Sequence of chain 1.B:
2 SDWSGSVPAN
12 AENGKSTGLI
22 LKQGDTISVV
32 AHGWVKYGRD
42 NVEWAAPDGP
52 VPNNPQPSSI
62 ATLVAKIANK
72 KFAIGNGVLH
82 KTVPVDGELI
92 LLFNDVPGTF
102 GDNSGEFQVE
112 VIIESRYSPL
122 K

Binding-site contacts:
Ligand atom O16 contacts residue GLN57 of chain 1.B at 2.6 Å (h-bond).
Ligand atom O09 contacts residue GLY39 of chain 1.B at 3.9 Å.
Ligand atom C41 contacts residue PRO98 of chain 1.B at 3.9 Å (hydrophobic).
Ligand atom O13 contacts residue CA1 of chain 1.K at 2.6 Å.
Ligand atom C08 contacts residue GLU44 of chain 1.B at 3.2 Å.
Ligand atom C10 contacts residue ASP103 of chain 1.B at 3.7 Å.
Ligand atom C22 contacts residue VAL97 of chain 1.B at 3.8 Å (hydrophobic).
Ligand atom O09 contacts residue TYR38 of chain 1.B at 3.9 Å.
Ligand atom C10 contacts residue CA1 of chain 1.K at 3.2 Å.
Ligand atom O17 contacts residue GLN57 of chain 1.B at 3.4 Å (h-bond).
Ligand atom O09 contacts residue ASP103 of chain 1.B at 3.4 Å (salt-bridge).
Ligand atom O13 contacts residue TYR38 of chain 1.B at 3.1 Å (h-bond).
Ligand atom C15 contacts residue ILE61 of chain 1.B at 3.7 Å (hydrophobic).
Ligand atom C12 contacts residue CA1 of chain 1.K at 3.3 Å.
Ligand atom C08 contacts residue ASP103 of chain 1.B at 3.9 Å.
Ligand atom C40 contacts residue PRO98 of chain 1.B at 3.9 Å (hydrophobic).
Ligand atom C15 contacts residue VAL97 of chain 1.B at 3.7 Å (hydrophobic).
Ligand atom C07 contacts residue TYR38 of chain 1.B at 3.7 Å (hydrophobic).
Ligand atom O11 contacts residue THR100 of chain 1.B at 3.5 Å (h-bond).
Ligand atom C41 contacts residue GLY99 of chain 1.B at 3.4 Å.
Ligand atom O17 contacts residue TYR38 of chain 1.B at 3.5 Å.
Ligand atom O13 contacts residue THR100 of chain 1.B at 3.5 Å (h-bond).
Ligand atom C08 contacts residue TYR38 of chain 1.B at 3.3 Å (hydrophobic).
Ligand atom O16 contacts residue ILE61 of chain 1.B at 3.7 Å.
Ligand atom O06 contacts residue GLU44 of chain 1.B at 3.4 Å (salt-bridge).
Ligand atom C15 contacts residue ASP96 of chain 1.B at 3.5 Å.
Ligand atom O13 contacts residue ASP96 of chain 1.B at 2.6 Å (salt-bridge).
Ligand atom C05 contacts residue GLN57 of chain 1.B at 3.8 Å.
Ligand atom C08 contacts residue CA1 of chain 1.K at 3.9 Å.
Ligand atom C15 contacts residue GLN57 of chain 1.B at 3.7 Å.
Ligand atom C20 contacts residue VAL97 of chain 1.B at 3.9 Å (hydrophobic).
Ligand atom C10 contacts residue TYR38 of chain 1.B at 3.6 Å (hydrophobic).
Ligand atom O11 contacts residue ASP103 of chain 1.B at 2.6 Å (salt-bridge).
Ligand atom O11 contacts residue CA1 of chain 1.K at 2.2 Å.
Ligand atom O09 contacts residue GLU44 of chain 1.B at 2.8 Å (salt-bridge).
Ligand atom C07 contacts residue GLU44 of chain 1.B at 3.1 Å.
Ligand atom C12 contacts residue THR100 of chain 1.B at 3.4 Å.
Ligand atom O11 contacts residue TYR38 of chain 1.B at 3.1 Å (h-bond).
Ligand atom C05 contacts residue GLU44 of chain 1.B at 3.9 Å.
Ligand atom C12 contacts residue ASP96 of chain 1.B at 3.5 Å.

A protein and the small-molecule ligand that binds it are described below.
Small molecule (SMILES): O=C1C=CC2=C(C1)Oc1cc(O)ccc1C2c1ccc(NC(=S)NCCO[C@H]2O[C@H](CO)[C@H](O)[C@H](O)[C@H]2O)cc1C(=O)O